Binding-site contacts:
Ligand atom C2 contacts residue ASN12 of chain 2.B at 3.2 Å.
Ligand atom C5 contacts residue ASN12 of chain 2.B at 4.1 Å.
Ligand atom N2 contacts residue ASN12 of chain 2.B at 3.8 Å.
Ligand atom O5 contacts residue ASN12 of chain 2.B at 2.7 Å (h-bond).
Ligand atom O7 contacts residue ASN12 of chain 2.B at 3.7 Å.
Ligand atom C7 contacts residue ASN12 of chain 2.B at 3.9 Å.
Ligand atom C1 contacts residue ASN12 of chain 2.B at 2.2 Å.

Sequence of chain 2.B:
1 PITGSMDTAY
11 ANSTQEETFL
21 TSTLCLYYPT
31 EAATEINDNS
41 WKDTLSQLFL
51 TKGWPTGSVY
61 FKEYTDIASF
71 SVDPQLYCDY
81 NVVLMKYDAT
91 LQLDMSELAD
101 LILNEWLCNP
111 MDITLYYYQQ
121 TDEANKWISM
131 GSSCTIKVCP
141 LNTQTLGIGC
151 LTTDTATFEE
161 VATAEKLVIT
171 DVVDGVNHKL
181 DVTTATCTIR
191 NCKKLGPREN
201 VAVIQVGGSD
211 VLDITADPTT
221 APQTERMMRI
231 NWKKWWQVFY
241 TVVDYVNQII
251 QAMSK

A small-molecule ligand and the protein it binds are described below.
Small molecule (SMILES): CC(=O)N[C@H]1[C@H](O[C@H]2[C@H](O)[C@@H](NC(C)=O)CO[C@@H]2CO)O[C@H](CO)[C@@H](O)[C@@H]1O